This small molecule binds to this protein.
Small molecule (SMILES): Nc1ncnc2c1ncn2[C@@H]1O[C@H](CO[P](=O)(O)OP(=O)(O)O)[C@@H](O)[C@H]1OP(=O)(O)O

Sequence of chain 1.B:
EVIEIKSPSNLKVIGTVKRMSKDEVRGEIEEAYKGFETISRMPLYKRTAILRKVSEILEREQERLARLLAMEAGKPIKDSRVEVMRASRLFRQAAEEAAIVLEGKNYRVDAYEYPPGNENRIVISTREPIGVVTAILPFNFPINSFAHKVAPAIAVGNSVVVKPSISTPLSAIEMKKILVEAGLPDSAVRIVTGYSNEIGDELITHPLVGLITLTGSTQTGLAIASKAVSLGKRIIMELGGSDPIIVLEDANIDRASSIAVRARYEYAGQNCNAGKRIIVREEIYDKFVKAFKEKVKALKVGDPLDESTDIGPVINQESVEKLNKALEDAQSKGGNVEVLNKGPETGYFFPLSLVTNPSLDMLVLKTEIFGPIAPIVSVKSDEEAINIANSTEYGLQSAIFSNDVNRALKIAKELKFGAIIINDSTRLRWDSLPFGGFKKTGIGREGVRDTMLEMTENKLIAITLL

Binding-site contacts:
Ligand atom C5' contacts residue GLY229 of chain 1.B at 3.7 Å.
Ligand atom O3P contacts residue ILE179 of chain 1.B at 2.9 Å (h-bond).
Ligand atom O3A contacts residue GLY229 of chain 1.B at 3.3 Å.
Ligand atom O3' contacts residue LYS176 of chain 1.B at 3.3 Å.
Ligand atom N7 contacts residue SER209 of chain 1.B at 2.7 Å (h-bond).
Ligand atom O2B contacts residue PHE152 of chain 1.B at 3.2 Å (h-bond).
Ligand atom O2P contacts residue SER178 of chain 1.B at 2.9 Å (h-bond).
Ligand atom C4 contacts residue SER209 of chain 1.B at 2.9 Å.
Ligand atom O2P contacts residue ILE179 of chain 1.B at 3.7 Å.
Ligand atom O2B contacts residue PRO151 of chain 1.B at 3.3 Å.
Ligand atom PB contacts residue PHE152 of chain 1.B at 3.6 Å.
Ligand atom PA contacts residue SER230 of chain 1.B at 3.6 Å.
Ligand atom O3A contacts residue SER230 of chain 1.B at 3.5 Å (h-bond).
Ligand atom C2 contacts residue GLY213 of chain 1.B at 3.3 Å.
Ligand atom N9 contacts residue SER209 of chain 1.B at 3.2 Å (h-bond).
Ligand atom C4' contacts residue ILE149 of chain 1.B at 3.4 Å (hydrophobic).
Ligand atom N6 contacts residue SER209 of chain 1.B at 3.6 Å.
Ligand atom C6 contacts residue SER209 of chain 1.B at 3.1 Å.
Ligand atom C4' contacts residue LEU150 of chain 1.B at 3.5 Å (hydrophobic).
Ligand atom O2' contacts residue LYS176 of chain 1.B at 3.0 Å (salt-bridge).
Ligand atom N7 contacts residue THR233 of chain 1.B at 3.7 Å.
Ligand atom C8 contacts residue THR233 of chain 1.B at 3.5 Å.
Ligand atom N3 contacts residue SER209 of chain 1.B at 3.7 Å.
Ligand atom O3' contacts residue SER178 of chain 1.B at 3.5 Å.
Ligand atom P2' contacts residue LYS176 of chain 1.B at 3.6 Å.
Ligand atom O1B contacts residue PHE152 of chain 1.B at 3.2 Å.
Ligand atom N1 contacts residue GLY213 of chain 1.B at 3.2 Å.
Ligand atom O3' contacts residue LEU150 of chain 1.B at 2.6 Å (h-bond).
Ligand atom C8 contacts residue SER209 of chain 1.B at 3.0 Å.
Ligand atom C3' contacts residue LEU150 of chain 1.B at 3.2 Å (hydrophobic).
Ligand atom C1' contacts residue ILE149 of chain 1.B at 3.5 Å (hydrophobic).
Ligand atom O3' contacts residue ILE149 of chain 1.B at 3.6 Å.
Ligand atom O1A contacts residue SER230 of chain 1.B at 2.6 Å (h-bond).
Ligand atom O1A contacts residue GLY229 of chain 1.B at 3.4 Å.
Ligand atom C5 contacts residue SER209 of chain 1.B at 2.5 Å.
Ligand atom O1P contacts residue SER209 of chain 1.B at 3.6 Å.
Ligand atom O1A contacts residue THR233 of chain 1.B at 3.3 Å.
Ligand atom C5' contacts residue THR228 of chain 1.B at 3.6 Å.
Ligand atom O3P contacts residue LYS176 of chain 1.B at 2.9 Å (salt-bridge).
Ligand atom O4' contacts residue ILE149 of chain 1.B at 3.2 Å.